This protein binds this small molecule.
Small molecule (SMILES): N[C@@H](CCC(=O)O)C(=O)O

Sequence of chain 2.A:
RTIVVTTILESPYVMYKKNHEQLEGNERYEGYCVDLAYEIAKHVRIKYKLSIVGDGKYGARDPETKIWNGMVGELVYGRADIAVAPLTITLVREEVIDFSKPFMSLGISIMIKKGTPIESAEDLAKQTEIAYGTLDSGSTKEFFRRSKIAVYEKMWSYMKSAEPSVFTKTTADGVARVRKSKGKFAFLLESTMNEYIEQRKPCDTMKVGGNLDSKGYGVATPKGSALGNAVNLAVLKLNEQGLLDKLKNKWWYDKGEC

Binding-site contacts:
Ligand atom OXT contacts residue TYR58 of chain 2.A at 3.4 Å.
Ligand atom CA contacts residue THR88 of chain 2.A at 3.5 Å.
Ligand atom OXT contacts residue SER139 of chain 2.A at 3.6 Å.
Ligand atom CB contacts residue GLU190 of chain 2.A at 3.9 Å.
Ligand atom C contacts residue ARG93 of chain 2.A at 3.6 Å.
Ligand atom OE2 contacts residue GLY138 of chain 2.A at 3.8 Å.
Ligand atom CD contacts residue THR140 of chain 2.A at 3.2 Å.
Ligand atom N contacts residue TYR217 of chain 2.A at 3.9 Å.
Ligand atom N contacts residue SER139 of chain 2.A at 4.0 Å.
Ligand atom OE1 contacts residue THR140 of chain 2.A at 2.7 Å (h-bond).
Ligand atom O contacts residue GLY138 of chain 2.A at 3.2 Å.
Ligand atom N contacts residue GLU190 of chain 2.A at 2.6 Å (salt-bridge).
Ligand atom CD contacts residue GLU190 of chain 2.A at 3.5 Å.
Ligand atom C contacts residue TYR58 of chain 2.A at 3.5 Å (hydrophobic).
Ligand atom OE2 contacts residue GLU190 of chain 2.A at 3.9 Å.
Ligand atom CA contacts residue SER139 of chain 2.A at 3.1 Å.
Ligand atom OE2 contacts residue SER139 of chain 2.A at 3.4 Å (h-bond).
Ligand atom C contacts residue SER139 of chain 2.A at 3.1 Å.
Ligand atom O contacts residue SER139 of chain 2.A at 2.9 Å (h-bond).
Ligand atom OE2 contacts residue THR140 of chain 2.A at 3.1 Å (h-bond).
Ligand atom CA contacts residue GLU190 of chain 2.A at 3.2 Å.
Ligand atom CA contacts residue PRO86 of chain 2.A at 4.1 Å (hydrophobic).
Ligand atom CA contacts residue TYR58 of chain 2.A at 4.0 Å (hydrophobic).
Ligand atom CG contacts residue MET193 of chain 2.A at 3.8 Å (hydrophobic).
Ligand atom OXT contacts residue LEU87 of chain 2.A at 3.6 Å.
Ligand atom C contacts residue THR88 of chain 2.A at 3.8 Å.
Ligand atom CB contacts residue TYR58 of chain 2.A at 3.6 Å (hydrophobic).
Ligand atom N contacts residue TYR58 of chain 2.A at 3.9 Å.
Ligand atom OXT contacts residue ARG93 of chain 2.A at 3.0 Å (salt-bridge).
Ligand atom OE1 contacts residue LEU189 of chain 2.A at 4.1 Å.
Ligand atom N contacts residue PRO86 of chain 2.A at 2.9 Å (h-bond).
Ligand atom OXT contacts residue PRO86 of chain 2.A at 3.6 Å.
Ligand atom OXT contacts residue THR88 of chain 2.A at 3.0 Å (h-bond).
Ligand atom CG contacts residue LEU135 of chain 2.A at 4.0 Å (hydrophobic).
Ligand atom CG contacts residue GLU190 of chain 2.A at 3.5 Å.
Ligand atom N contacts residue THR88 of chain 2.A at 2.9 Å (h-bond).
Ligand atom O contacts residue ARG93 of chain 2.A at 2.9 Å (salt-bridge).
Ligand atom CD contacts residue LEU135 of chain 2.A at 4.2 Å (hydrophobic).
Ligand atom OE1 contacts residue GLU190 of chain 2.A at 3.7 Å.
Ligand atom O contacts residue TYR58 of chain 2.A at 3.3 Å.